Binding-site contacts:
Ligand atom C06 contacts residue HIS227 of chain 1.K at 3.2 Å.
Ligand atom O12 contacts residue ARG359 of chain 1.K at 3.0 Å (salt-bridge).
Ligand atom O03 contacts residue ARG276 of chain 1.K at 3.4 Å.
Ligand atom C41 contacts residue GLU27 of chain 1.K at 3.3 Å.
Ligand atom C31 contacts residue HIS227 of chain 1.K at 3.7 Å.
Ligand atom C28 contacts residue ARG359 of chain 1.K at 3.4 Å.
Ligand atom C32 contacts residue ASP26 of chain 1.K at 3.8 Å.
Ligand atom C28 contacts residue PRO358 of chain 1.K at 3.8 Å (hydrophobic).
Ligand atom C47 contacts residue ARG276 of chain 1.K at 3.6 Å.
Ligand atom O14 contacts residue HIS227 of chain 1.K at 2.9 Å (h-bond).
Ligand atom O13 contacts residue PRO358 of chain 1.K at 3.4 Å.
Ligand atom C06 contacts residue LEU228 of chain 1.K at 3.7 Å (hydrophobic).
Ligand atom C41 contacts residue VAL23 of chain 1.K at 3.7 Å (hydrophobic).
Ligand atom O11 contacts residue LEU361 of chain 1.K at 3.5 Å.
Ligand atom C44 contacts residue ARG359 of chain 1.K at 3.8 Å.
Ligand atom C09 contacts residue LEU215 of chain 1.K at 3.7 Å (hydrophobic).
Ligand atom C08 contacts residue LEU215 of chain 1.K at 3.7 Å (hydrophobic).
Ligand atom O06 contacts residue LEU273 of chain 1.K at 3.3 Å.
Ligand atom O05 contacts residue LEU361 of chain 1.K at 3.3 Å.
Ligand atom C08 contacts residue LEU217 of chain 1.K at 3.6 Å (hydrophobic).
Ligand atom O08 contacts residue GLN279 of chain 1.K at 2.9 Å (h-bond).
Ligand atom C07 contacts residue ASP224 of chain 1.K at 3.7 Å.
Ligand atom O07 contacts residue GLN279 of chain 1.K at 2.9 Å (h-bond).
Ligand atom C30 contacts residue HIS227 of chain 1.K at 3.5 Å.
Ligand atom C40 contacts residue GLU27 of chain 1.K at 3.8 Å.
Ligand atom C16 contacts residue THR274 of chain 1.K at 3.7 Å.
Ligand atom C34 contacts residue ASP26 of chain 1.K at 3.3 Å.
Ligand atom C40 contacts residue SER234 of chain 1.K at 3.2 Å.
Ligand atom O13 contacts residue ARG359 of chain 1.K at 2.8 Å (salt-bridge).
Ligand atom C13 contacts residue HIS227 of chain 1.K at 3.7 Å.
Ligand atom C36 contacts residue HIS227 of chain 1.K at 3.3 Å.
Ligand atom O11 contacts residue ARG359 of chain 1.K at 3.9 Å.
Ligand atom C33 contacts residue ASP26 of chain 1.K at 3.2 Å.
Ligand atom C37 contacts residue PRO358 of chain 1.K at 3.8 Å (hydrophobic).
Ligand atom C05 contacts residue HIS227 of chain 1.K at 3.9 Å.
Ligand atom C39 contacts residue ALA231 of chain 1.K at 3.8 Å (hydrophobic).
Ligand atom C07 contacts residue LEU228 of chain 1.K at 3.6 Å (hydrophobic).
Ligand atom O06 contacts residue THR274 of chain 1.K at 3.6 Å.
Ligand atom C41 contacts residue SER234 of chain 1.K at 3.7 Å.
Ligand atom C27 contacts residue ARG359 of chain 1.K at 3.1 Å.

The protein below binds the small molecule below.
Small molecule (SMILES): CC(=O)O[C@H]1C(=O)[C@@]2(C)[C@H]([C@H](OC(=O)c3ccccc3)[C@]3(O)C[C@H](OC(=O)[C@H](O)[C@@H](NC(=O)c4ccccc4)c4ccccc4)C(C)=C1C3(C)C)[C@]1(OC(C)=O)CO[C@@H]1C[C@@H]2O

Sequence of chain 1.K:
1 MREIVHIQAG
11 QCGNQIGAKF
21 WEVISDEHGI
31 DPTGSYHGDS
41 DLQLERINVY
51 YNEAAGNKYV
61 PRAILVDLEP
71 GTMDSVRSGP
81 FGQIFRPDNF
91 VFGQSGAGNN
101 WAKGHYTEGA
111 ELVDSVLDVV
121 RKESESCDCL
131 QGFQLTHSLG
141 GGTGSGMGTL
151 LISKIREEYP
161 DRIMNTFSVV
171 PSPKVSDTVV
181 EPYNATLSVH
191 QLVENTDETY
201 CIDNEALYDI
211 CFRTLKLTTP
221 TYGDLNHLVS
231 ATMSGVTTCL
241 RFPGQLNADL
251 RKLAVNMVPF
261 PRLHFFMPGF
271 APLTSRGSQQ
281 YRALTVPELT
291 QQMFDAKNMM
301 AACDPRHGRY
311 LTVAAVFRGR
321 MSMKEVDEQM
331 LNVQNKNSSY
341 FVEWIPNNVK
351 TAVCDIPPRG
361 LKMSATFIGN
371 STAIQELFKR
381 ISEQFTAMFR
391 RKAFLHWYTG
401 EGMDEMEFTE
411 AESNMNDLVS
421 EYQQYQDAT